The small molecule below binds the protein below.
Small molecule (SMILES): OC[C@H]1O[C@@H](c2nnc(-c3ccc(-c4ccccc4)cc3)[nH]2)[C@H](O)[C@@H](O)[C@@H]1O

Sequence of chain 2.A:
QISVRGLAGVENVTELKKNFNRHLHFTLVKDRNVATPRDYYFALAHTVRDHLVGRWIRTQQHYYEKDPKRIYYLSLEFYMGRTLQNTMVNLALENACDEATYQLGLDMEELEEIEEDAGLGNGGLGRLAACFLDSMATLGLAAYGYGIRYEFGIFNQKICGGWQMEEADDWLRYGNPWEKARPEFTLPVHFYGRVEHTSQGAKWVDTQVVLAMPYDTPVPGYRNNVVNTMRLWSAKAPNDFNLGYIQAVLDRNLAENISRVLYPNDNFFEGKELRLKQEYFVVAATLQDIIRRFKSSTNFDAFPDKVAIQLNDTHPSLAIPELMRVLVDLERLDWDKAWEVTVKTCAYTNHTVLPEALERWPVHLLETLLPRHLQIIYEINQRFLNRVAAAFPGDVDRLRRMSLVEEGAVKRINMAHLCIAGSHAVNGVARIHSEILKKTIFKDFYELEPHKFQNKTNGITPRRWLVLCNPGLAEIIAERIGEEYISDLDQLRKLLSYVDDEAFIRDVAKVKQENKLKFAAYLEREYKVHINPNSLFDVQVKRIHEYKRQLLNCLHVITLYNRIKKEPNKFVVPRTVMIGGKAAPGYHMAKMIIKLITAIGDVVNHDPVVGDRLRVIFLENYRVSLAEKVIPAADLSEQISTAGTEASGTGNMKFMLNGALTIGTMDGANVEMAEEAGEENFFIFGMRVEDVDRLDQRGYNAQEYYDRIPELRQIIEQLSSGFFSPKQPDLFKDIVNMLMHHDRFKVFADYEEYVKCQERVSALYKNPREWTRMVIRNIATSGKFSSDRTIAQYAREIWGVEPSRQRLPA

Binding-site contacts:
Ligand atom O3' contacts residue SER675 of chain 2.A at 3.1 Å (h-bond).
Ligand atom O5' contacts residue HIS378 of chain 2.A at 3.8 Å.
Ligand atom C13 contacts residue PHE286 of chain 2.A at 3.4 Å (hydrophobic).
Ligand atom O3' contacts residue GLY676 of chain 2.A at 3.2 Å (h-bond).
Ligand atom C14 contacts residue ARG293 of chain 2.A at 3.7 Å.
Ligand atom C10 contacts residue ASN283 of chain 2.A at 3.5 Å.
Ligand atom C2' contacts residue HIS378 of chain 2.A at 3.5 Å.
Ligand atom O4' contacts residue GLY676 of chain 2.A at 2.9 Å (h-bond).
Ligand atom C16 contacts residue ARG293 of chain 2.A at 3.6 Å.
Ligand atom N3 contacts residue THR379 of chain 2.A at 3.8 Å.
Ligand atom C17 contacts residue ASN283 of chain 2.A at 3.2 Å.
Ligand atom C15 contacts residue ARG293 of chain 2.A at 3.5 Å.
Ligand atom O2' contacts residue ASN285 of chain 2.A at 3.0 Å (h-bond).
Ligand atom O3' contacts residue ALA674 of chain 2.A at 3.2 Å (h-bond).
Ligand atom N2 contacts residue ASN285 of chain 2.A at 3.7 Å.
Ligand atom N5 contacts residue ASN285 of chain 2.A at 3.5 Å (h-bond).
Ligand atom C7 contacts residue ASN285 of chain 2.A at 3.6 Å.
Ligand atom C10 contacts residue GLU89 of chain 2.A at 3.7 Å.
Ligand atom C14 contacts residue PHE286 of chain 2.A at 3.6 Å (hydrophobic).
Ligand atom N2 contacts residue HIS378 of chain 2.A at 2.7 Å (h-bond).
Ligand atom C1 contacts residue HIS378 of chain 2.A at 3.7 Å.
Ligand atom O3' contacts residue GLU673 of chain 2.A at 2.7 Å (salt-bridge).
Ligand atom N3 contacts residue ASN285 of chain 2.A at 3.7 Å.
Ligand atom O4' contacts residue ASN485 of chain 2.A at 3.6 Å.
Ligand atom O2' contacts residue GLU673 of chain 2.A at 3.2 Å (salt-bridge).
Ligand atom C16 contacts residue TYR281 of chain 2.A at 3.5 Å (hydrophobic).
Ligand atom N5 contacts residue LEU137 of chain 2.A at 3.7 Å.
Ligand atom C4 contacts residue ASN285 of chain 2.A at 3.6 Å.
Ligand atom O6' contacts residue HIS378 of chain 2.A at 2.7 Å (h-bond).
Ligand atom O6' contacts residue ASN485 of chain 2.A at 2.8 Å (h-bond).
Ligand atom O2' contacts residue TYR574 of chain 2.A at 3.1 Å (h-bond).
Ligand atom C6' contacts residue ASN485 of chain 2.A at 3.4 Å.
Ligand atom N3 contacts residue HIS378 of chain 2.A at 3.6 Å.
Ligand atom C17 contacts residue GLU89 of chain 2.A at 3.7 Å.
Ligand atom C8 contacts residue HIS342 of chain 2.A at 3.7 Å.
Ligand atom C6' contacts residue HIS378 of chain 2.A at 3.5 Å.
Ligand atom C3' contacts residue GLU673 of chain 2.A at 3.4 Å.
Ligand atom C6 contacts residue ASN285 of chain 2.A at 3.6 Å.
Ligand atom C1 contacts residue ASN285 of chain 2.A at 3.5 Å.
Ligand atom O4' contacts residue SER675 of chain 2.A at 3.6 Å.